This small molecule binds to this protein.
Small molecule (SMILES): CC(C)(C)OC(=O)N1c2ccc(NC(=O)CCCC[C@@H]3SC[C@@H]4NC(=O)N[C@@H]43)c3ccc[n+](c23)[Ir]12345(Cl)C1(C)C2(C)C3(C)C4(C)C15C

Sequence of chain 3.A:
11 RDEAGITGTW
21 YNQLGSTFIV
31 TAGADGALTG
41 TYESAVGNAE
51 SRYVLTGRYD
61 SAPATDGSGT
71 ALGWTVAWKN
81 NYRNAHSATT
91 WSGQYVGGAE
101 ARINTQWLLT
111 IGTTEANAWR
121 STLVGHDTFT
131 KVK

Binding-site contacts:
Ligand atom C27 contacts residue TRP107 of chain 1.A at 3.6 Å (hydrophobic).
Ligand atom C6 contacts residue NOF1 of chain 3.B at 3.5 Å.
Ligand atom C10 contacts residue NOF1 of chain 3.B at 3.4 Å.
Ligand atom C7 contacts residue NOF1 of chain 3.B at 3.4 Å.
Ligand atom C25 contacts residue TRP119 of chain 3.A at 3.4 Å (hydrophobic).
Ligand atom C21 contacts residue TRP78 of chain 1.A at 3.4 Å (hydrophobic).
Ligand atom N4 contacts residue ASP127 of chain 1.A at 2.7 Å (salt-bridge).
Ligand atom C29 contacts residue TYR42 of chain 1.A at 3.4 Å (hydrophobic).
Ligand atom O1 contacts residue ASN48 of chain 1.A at 2.8 Å (h-bond).
Ligand atom C26 contacts residue TRP119 of chain 3.A at 3.6 Å (hydrophobic).
Ligand atom C9 contacts residue NOF1 of chain 3.B at 3.0 Å.
Ligand atom C3 contacts residue NOF1 of chain 3.B at 3.4 Å.
Ligand atom C4 contacts residue ILE111 of chain 1.A at 3.6 Å (hydrophobic).
Ligand atom O2 contacts residue TYR42 of chain 1.A at 2.5 Å (h-bond).
Ligand atom C15 contacts residue SER87 of chain 1.A at 3.2 Å.
Ligand atom C16 contacts residue SER87 of chain 1.A at 3.5 Å.
Ligand atom C12 contacts residue ILE111 of chain 1.A at 3.5 Å (hydrophobic).
Ligand atom O2 contacts residue SER26 of chain 1.A at 2.6 Å (h-bond).
Ligand atom C11 contacts residue ILE111 of chain 1.A at 3.5 Å (hydrophobic).
Ligand atom N2 contacts residue SER87 of chain 1.A at 2.7 Å (h-bond).
Ligand atom C2 contacts residue NOF1 of chain 3.B at 3.3 Å.
Ligand atom O1 contacts residue GLY47 of chain 1.A at 3.5 Å.
Ligand atom C6 contacts residue ILE111 of chain 1.A at 3.7 Å (hydrophobic).
Ligand atom S1 contacts residue TRP78 of chain 1.A at 3.7 Å.
Ligand atom C32 contacts residue ILE111 of chain 1.A at 3.4 Å (hydrophobic).
Ligand atom C8 contacts residue NOF1 of chain 3.B at 3.5 Å.
Ligand atom N3 contacts residue SER44 of chain 1.A at 2.9 Å (h-bond).
Ligand atom C13 contacts residue ALA85 of chain 1.A at 3.6 Å (hydrophobic).
Ligand atom C29 contacts residue SER26 of chain 1.A at 3.5 Å.
Ligand atom C19 contacts residue LEU123 of chain 1.A at 3.5 Å (hydrophobic).
Ligand atom C1 contacts residue NOF1 of chain 3.B at 3.4 Å.
Ligand atom C19 contacts residue TRP119 of chain 3.A at 3.2 Å (hydrophobic).
Ligand atom C18 contacts residue ARG120 of chain 3.A at 3.6 Å.
Ligand atom C5 contacts residue NOF1 of chain 3.B at 3.3 Å.
Ligand atom O2 contacts residue ASN22 of chain 1.A at 3.0 Å (h-bond).
Ligand atom S1 contacts residue THR89 of chain 1.A at 3.5 Å (h-bond).
Ligand atom C15 contacts residue ALA85 of chain 1.A at 3.1 Å (hydrophobic).
Ligand atom C17 contacts residue TRP119 of chain 3.A at 3.5 Å (hydrophobic).
Ligand atom C24 contacts residue SER44 of chain 1.A at 3.3 Å.
Ligand atom C22 contacts residue TRP78 of chain 1.A at 3.7 Å (hydrophobic).

Sequence of chain 1.A:
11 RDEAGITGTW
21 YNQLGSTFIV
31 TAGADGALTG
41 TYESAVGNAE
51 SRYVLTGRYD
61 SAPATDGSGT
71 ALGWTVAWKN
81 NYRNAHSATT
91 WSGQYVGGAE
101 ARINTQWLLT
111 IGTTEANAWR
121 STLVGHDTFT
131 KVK